Sequence of chain 1.A:
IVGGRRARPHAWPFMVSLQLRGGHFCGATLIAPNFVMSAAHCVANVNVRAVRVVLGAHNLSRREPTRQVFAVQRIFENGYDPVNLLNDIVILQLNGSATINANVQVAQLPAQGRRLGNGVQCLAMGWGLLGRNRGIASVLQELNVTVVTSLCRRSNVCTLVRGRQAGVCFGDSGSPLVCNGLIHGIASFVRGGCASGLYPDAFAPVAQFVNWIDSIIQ

The protein below binds the small molecule below.
Small molecule (SMILES): CC(=O)N[C@H]1[C@H](O[C@H]2[C@H](O)[C@@H](NC(C)=O)CO[C@@H]2CO[C@@H]2O[C@@H](C)[C@@H](O)[C@@H](O)[C@@H]2O)O[C@H](CO)[C@@H](O)[C@@H]1O

Binding-site contacts:
Ligand atom O2 contacts residue GLN121 of chain 1.A at 3.6 Å (h-bond).
Ligand atom C2 contacts residue ASN144 of chain 1.A at 2.3 Å.
Ligand atom C3 contacts residue VAL178 of chain 1.A at 3.9 Å (hydrophobic).
Ligand atom O3 contacts residue GLN121 of chain 1.A at 2.5 Å (h-bond).
Ligand atom O4 contacts residue GLY181 of chain 1.A at 2.8 Å (h-bond).
Ligand atom O3 contacts residue ASN180 of chain 1.A at 2.7 Å (h-bond).
Ligand atom C6 contacts residue TRP12 of chain 1.A at 3.6 Å (hydrophobic).
Ligand atom C7 contacts residue GLN121 of chain 1.A at 4.4 Å.
Ligand atom C6 contacts residue VAL178 of chain 1.A at 3.7 Å (hydrophobic).
Ligand atom C6 contacts residue LEU123 of chain 1.A at 4.0 Å (hydrophobic).
Ligand atom C4 contacts residue VAL178 of chain 1.A at 3.5 Å (hydrophobic).
Ligand atom C3 contacts residue CYS122 of chain 1.A at 4.1 Å (hydrophobic).
Ligand atom O4 contacts residue ASN180 of chain 1.A at 3.3 Å (h-bond).
Ligand atom O3 contacts residue CYS122 of chain 1.A at 3.8 Å.
Ligand atom C3 contacts residue CYS179 of chain 1.A at 4.4 Å (hydrophobic).
Ligand atom C5 contacts residue ASN144 of chain 1.A at 3.6 Å.
Ligand atom O3 contacts residue VAL178 of chain 1.A at 3.7 Å.
Ligand atom C1 contacts residue ASN144 of chain 1.A at 1.4 Å.
Ligand atom C6 contacts residue LEU123 of chain 1.A at 4.2 Å (hydrophobic).
Ligand atom O5 contacts residue ASN144 of chain 1.A at 2.3 Å (h-bond).
Ligand atom C4 contacts residue GLY181 of chain 1.A at 4.1 Å.
Ligand atom O4 contacts residue CYS179 of chain 1.A at 4.0 Å.
Ligand atom C3 contacts residue LEU123 of chain 1.A at 4.3 Å (hydrophobic).
Ligand atom O5 contacts residue LEU123 of chain 1.A at 4.1 Å.
Ligand atom C2 contacts residue GLN121 of chain 1.A at 4.1 Å.
Ligand atom C3 contacts residue ASN180 of chain 1.A at 3.9 Å.
Ligand atom C3 contacts residue ASN144 of chain 1.A at 3.6 Å.
Ligand atom C8 contacts residue ASN144 of chain 1.A at 4.4 Å.
Ligand atom C7 contacts residue ASN144 of chain 1.A at 3.1 Å.
Ligand atom C4 contacts residue ASN144 of chain 1.A at 4.1 Å.
Ligand atom O4 contacts residue VAL178 of chain 1.A at 3.9 Å.
Ligand atom C3 contacts residue GLN121 of chain 1.A at 3.4 Å.
Ligand atom O7 contacts residue ASN144 of chain 1.A at 3.1 Å (h-bond).
Ligand atom O3 contacts residue CYS179 of chain 1.A at 3.4 Å.
Ligand atom O6 contacts residue LEU123 of chain 1.A at 4.2 Å.
Ligand atom C5 contacts residue LEU123 of chain 1.A at 4.1 Å (hydrophobic).
Ligand atom O7 contacts residue GLN121 of chain 1.A at 3.2 Å (h-bond).
Ligand atom N2 contacts residue ASN144 of chain 1.A at 2.7 Å (h-bond).
Ligand atom C4 contacts residue ASN180 of chain 1.A at 3.9 Å.
Ligand atom C4 contacts residue CYS179 of chain 1.A at 4.4 Å (hydrophobic).